Sequence of chain 1.A:
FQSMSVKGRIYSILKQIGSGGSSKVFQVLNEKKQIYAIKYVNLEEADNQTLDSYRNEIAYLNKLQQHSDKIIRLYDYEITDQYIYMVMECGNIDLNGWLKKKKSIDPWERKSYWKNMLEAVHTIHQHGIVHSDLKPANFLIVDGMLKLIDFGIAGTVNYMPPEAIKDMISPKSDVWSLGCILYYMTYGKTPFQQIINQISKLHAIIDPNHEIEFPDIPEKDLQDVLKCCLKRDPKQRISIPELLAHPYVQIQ

Binding-site contacts:
Ligand atom C1 contacts residue LYS58 of chain 1.A at 3.6 Å.
Ligand atom O4 contacts residue LYS58 of chain 1.A at 3.1 Å (salt-bridge).
Ligand atom C4 contacts residue VAL60 of chain 1.A at 3.6 Å (hydrophobic).
Ligand atom C4 contacts residue TYR73 of chain 1.A at 3.7 Å (hydrophobic).
Ligand atom C2 contacts residue LYS58 of chain 1.A at 3.6 Å.
Ligand atom C1 contacts residue GLU76 of chain 1.A at 3.6 Å.
Ligand atom O1 contacts residue GLU76 of chain 1.A at 3.3 Å (salt-bridge).
Ligand atom C3 contacts residue TYR73 of chain 1.A at 3.5 Å (hydrophobic).
Ligand atom O4 contacts residue SER42 of chain 1.A at 4.4 Å.
Ligand atom C2 contacts residue MET105 of chain 1.A at 4.1 Å (hydrophobic).
Ligand atom C1 contacts residue MET105 of chain 1.A at 4.4 Å (hydrophobic).
Ligand atom O2 contacts residue ALA173 of chain 1.A at 4.5 Å.
Ligand atom O2 contacts residue MET105 of chain 1.A at 4.4 Å.
Ligand atom C3 contacts residue ALA173 of chain 1.A at 3.7 Å (hydrophobic).
Ligand atom C1 contacts residue ALA173 of chain 1.A at 3.9 Å (hydrophobic).
Ligand atom C2 contacts residue ALA173 of chain 1.A at 4.3 Å (hydrophobic).
Ligand atom C1 contacts residue TYR73 of chain 1.A at 4.5 Å (hydrophobic).
Ligand atom C4 contacts residue LYS58 of chain 1.A at 3.7 Å.
Ligand atom C2 contacts residue ILE77 of chain 1.A at 4.1 Å (hydrophobic).
Ligand atom O1 contacts residue MET105 of chain 1.A at 3.8 Å.
Ligand atom C3 contacts residue LYS58 of chain 1.A at 3.7 Å.
Ligand atom O1 contacts residue LYS58 of chain 1.A at 2.8 Å (salt-bridge).
Ligand atom C2 contacts residue TYR73 of chain 1.A at 4.0 Å (hydrophobic).
Ligand atom O1 contacts residue 7RO1 of chain 1.B at 3.3 Å.
Ligand atom O2 contacts residue LYS58 of chain 1.A at 2.9 Å (salt-bridge).
Ligand atom O2 contacts residue VAL60 of chain 1.A at 4.2 Å.
Ligand atom C3 contacts residue VAL60 of chain 1.A at 4.3 Å (hydrophobic).
Ligand atom O4 contacts residue VAL60 of chain 1.A at 4.4 Å.

This protein binds this small molecule.
Small molecule (SMILES): O=CCOCCO